Binding-site contacts:
Ligand atom C4 contacts residue GLY74 of chain 1.D at 3.1 Å.
Ligand atom N4 contacts residue DG8 of chain 1.F at 3.0 Å (h-bond).
Ligand atom OP1 contacts residue ARG47 of chain 1.D at 3.3 Å (salt-bridge).
Ligand atom O3' contacts residue GLN48 of chain 1.D at 3.2 Å (h-bond).
Ligand atom O2 contacts residue DG11 of chain 1.F at 2.7 Å (h-bond).
Ligand atom C5' contacts residue TYR78 of chain 1.D at 3.2 Å (hydrophobic).
Ligand atom C2 contacts residue DA10 of chain 1.F at 3.3 Å.
Ligand atom C5' contacts residue ARG286 of chain 1.D at 3.2 Å.
Ligand atom N4 contacts residue DG7 of chain 1.F at 2.5 Å (h-bond).
Ligand atom O6 contacts residue DC12 of chain 1.F at 2.7 Å (h-bond).
Ligand atom OP1 contacts residue GLN48 of chain 1.D at 2.8 Å (h-bond).
Ligand atom O4' contacts residue ARG76 of chain 1.D at 3.0 Å (salt-bridge).
Ligand atom C1' contacts residue TYR78 of chain 1.D at 3.3 Å (hydrophobic).
Ligand atom N3 contacts residue DA10 of chain 1.F at 2.9 Å (h-bond).
Ligand atom N3 contacts residue DG7 of chain 1.F at 2.6 Å (h-bond).
Ligand atom N3 contacts residue GLY74 of chain 1.D at 3.3 Å (h-bond).
Ligand atom N3 contacts residue DG8 of chain 1.F at 3.0 Å (h-bond).
Ligand atom C4' contacts residue ARG286 of chain 1.D at 3.3 Å.
Ligand atom N3 contacts residue DDG13 of chain 1.F at 2.9 Å (h-bond).
Ligand atom O2 contacts residue DG7 of chain 1.F at 2.6 Å (h-bond).
Ligand atom N2 contacts residue DDG13 of chain 1.F at 3.3 Å.
Ligand atom N4 contacts residue DG11 of chain 1.F at 3.1 Å (h-bond).
Ligand atom OP1 contacts residue GLN48 of chain 1.D at 3.0 Å (h-bond).
Ligand atom O2 contacts residue DG8 of chain 1.F at 2.9 Å (h-bond).
Ligand atom OP2 contacts residue ARG47 of chain 1.D at 3.1 Å (salt-bridge).
Ligand atom O4 contacts residue DTP1 of chain 1.I at 2.9 Å (h-bond).
Ligand atom C2 contacts residue DG11 of chain 1.F at 3.1 Å.
Ligand atom O2 contacts residue DDG13 of chain 1.F at 2.7 Å (h-bond).
Ligand atom N3 contacts residue DTP1 of chain 1.I at 2.8 Å (h-bond).
Ligand atom N1 contacts residue DT9 of chain 1.F at 2.7 Å (h-bond).
Ligand atom N4 contacts residue DDG13 of chain 1.F at 3.1 Å (h-bond).
Ligand atom N2 contacts residue DC12 of chain 1.F at 2.6 Å (h-bond).
Ligand atom N3 contacts residue DG11 of chain 1.F at 2.9 Å (h-bond).
Ligand atom C4' contacts residue ARG76 of chain 1.D at 3.2 Å.
Ligand atom OP1 contacts residue ARG47 of chain 1.D at 3.2 Å.
Ligand atom N6 contacts residue DT9 of chain 1.F at 2.9 Å (h-bond).
Ligand atom O4 contacts residue DA10 of chain 1.F at 3.0 Å (h-bond).
Ligand atom N1 contacts residue DC12 of chain 1.F at 2.6 Å (h-bond).
Ligand atom OP1 contacts residue ASN287 of chain 1.D at 3.0 Å (h-bond).
Ligand atom C2 contacts residue DG7 of chain 1.F at 3.3 Å.

Sequence of chain 1.D:
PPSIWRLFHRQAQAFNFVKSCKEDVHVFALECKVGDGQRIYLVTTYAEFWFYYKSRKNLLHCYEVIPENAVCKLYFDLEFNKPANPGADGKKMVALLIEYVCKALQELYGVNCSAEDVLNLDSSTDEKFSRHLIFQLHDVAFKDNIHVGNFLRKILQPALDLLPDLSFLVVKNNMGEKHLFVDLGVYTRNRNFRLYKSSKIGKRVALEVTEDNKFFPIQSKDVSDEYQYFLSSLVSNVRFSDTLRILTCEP

The small molecule below binds the protein below.
Small molecule (SMILES): Cc1cn([C@H]2C[C@H](O[P](=O)(O)OC[C@H]3O[C@@H](n4ccc(N)nc4=O)C[C@@H]3O[P](=O)(O)OC[C@H]3O[C@@H](n4cnc5c(=O)nc(N)[nH]c54)C[C@@H]3O[P](=O)(O)OC[C@H]3O[C@@H](n4ccc(N)nc4=O)C[C@@H]3O[P](=O)(O)OC[C@H]3O[C@@H](n4cc(I)c(=O)[nH]c4=O)C[C@@H]3O[P](=O)(O)OC[C@H]3O[C@@H](n4cnc5c(N)ncnc54)C[C@@H]3O[P](=O)(O)OC[C@H]3O[C@@H](n4ccc(N)nc4=O)C[C@@H]3O[P](=O)(O)OC[C@H]3O[C@@H](n4ccc(N)nc4=O)C[C@@H]3O)[C@@H](COP(=O)=O)O2)c(=O)[nH]c1=O